This small molecule binds to this protein.
Small molecule (SMILES): COc1ccc(C2=NN(C(C)C)C(=O)[C@@H]3CC=CC[C@H]23)cc1-c1ccc(C(=O)N2CC[C@@H](O)C2)cc1

Binding-site contacts:
Ligand atom C20 contacts residue PHE319 of chain 1.A at 3.8 Å (hydrophobic).
Ligand atom C13 contacts residue GLN316 of chain 1.A at 3.8 Å.
Ligand atom C12 contacts residue THR283 of chain 1.A at 3.4 Å.
Ligand atom C14 contacts residue THR283 of chain 1.A at 3.7 Å.
Ligand atom C19 contacts residue GLY315 of chain 1.A at 3.5 Å.
Ligand atom O1 contacts residue MET303 of chain 1.A at 3.4 Å (h-bond).
Ligand atom C17 contacts residue ASN309 of chain 1.A at 3.7 Å.
Ligand atom O3 contacts residue MET227 of chain 1.A at 3.2 Å.
Ligand atom C13 contacts residue THR283 of chain 1.A at 3.9 Å.
Ligand atom C7 contacts residue VAL282 of chain 1.A at 3.7 Å (hydrophobic).
Ligand atom C8 contacts residue GLN316 of chain 1.A at 3.5 Å.
Ligand atom C17 contacts residue MET303 of chain 1.A at 3.6 Å (hydrophobic).
Ligand atom C4 contacts residue PHE319 of chain 1.A at 3.7 Å (hydrophobic).
Ligand atom O contacts residue VAL282 of chain 1.A at 3.5 Å.
Ligand atom C28 contacts residue MET227 of chain 1.A at 3.7 Å (hydrophobic).
Ligand atom O2 contacts residue LEU312 of chain 1.A at 3.6 Å.
Ligand atom O2 contacts residue GLY315 of chain 1.A at 3.3 Å.
Ligand atom C19 contacts residue GLN316 of chain 1.A at 3.3 Å.
Ligand atom C20 contacts residue GLN316 of chain 1.A at 3.4 Å.
Ligand atom C6 contacts residue PHE319 of chain 1.A at 3.8 Å (hydrophobic).
Ligand atom C23 contacts residue ILE265 of chain 1.A at 3.8 Å (hydrophobic).
Ligand atom C16 contacts residue TYR287 of chain 1.A at 3.4 Å (hydrophobic).
Ligand atom C24 contacts residue MET227 of chain 1.A at 3.6 Å (hydrophobic).
Ligand atom C25 contacts residue ASP264 of chain 1.A at 3.7 Å.
Ligand atom C contacts residue MET227 of chain 1.A at 3.9 Å (hydrophobic).
Ligand atom N2 contacts residue THR283 of chain 1.A at 3.7 Å.
Ligand atom C18 contacts residue TYR287 of chain 1.A at 3.8 Å (hydrophobic).
Ligand atom C15 contacts residue MET303 of chain 1.A at 3.9 Å (hydrophobic).
Ligand atom C15 contacts residue THR283 of chain 1.A at 3.9 Å.
Ligand atom O contacts residue GLN316 of chain 1.A at 3.3 Å (h-bond).
Ligand atom C24 contacts residue ASP264 of chain 1.A at 3.6 Å.
Ligand atom C16 contacts residue THR283 of chain 1.A at 3.9 Å.
Ligand atom C16 contacts residue MET303 of chain 1.A at 3.0 Å (hydrophobic).
Ligand atom O2 contacts residue GLN316 of chain 1.A at 3.8 Å.
Ligand atom C17 contacts residue TYR287 of chain 1.A at 3.3 Å (hydrophobic).
Ligand atom C25 contacts residue MET227 of chain 1.A at 3.8 Å (hydrophobic).
Ligand atom C21 contacts residue PHE319 of chain 1.A at 3.9 Å (hydrophobic).
Ligand atom C5 contacts residue PHE319 of chain 1.A at 3.8 Å (hydrophobic).
Ligand atom O1 contacts residue ASN309 of chain 1.A at 3.3 Å (h-bond).
Ligand atom C11 contacts residue VAL282 of chain 1.A at 3.4 Å (hydrophobic).

Sequence of chain 1.A:
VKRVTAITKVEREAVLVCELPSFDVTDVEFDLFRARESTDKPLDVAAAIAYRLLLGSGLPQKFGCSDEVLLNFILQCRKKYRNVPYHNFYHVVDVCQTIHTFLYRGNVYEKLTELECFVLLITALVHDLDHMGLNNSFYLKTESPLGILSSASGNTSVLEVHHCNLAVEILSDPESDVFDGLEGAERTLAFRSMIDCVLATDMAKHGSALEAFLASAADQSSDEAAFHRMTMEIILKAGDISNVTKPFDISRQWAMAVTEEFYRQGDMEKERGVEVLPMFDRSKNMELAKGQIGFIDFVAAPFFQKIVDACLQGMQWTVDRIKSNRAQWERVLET